Binding-site contacts:
Ligand atom C8 contacts residue ASN671 of chain 1.A at 4.3 Å.
Ligand atom N2 contacts residue ASN671 of chain 1.A at 2.8 Å (h-bond).
Ligand atom C1 contacts residue ASN671 of chain 1.A at 1.6 Å.
Ligand atom C5 contacts residue ASN671 of chain 1.A at 3.9 Å.
Ligand atom O7 contacts residue ASN671 of chain 1.A at 3.2 Å.
Ligand atom C7 contacts residue ASN671 of chain 1.A at 3.2 Å.
Ligand atom C4 contacts residue ASN671 of chain 1.A at 4.4 Å.
Ligand atom C2 contacts residue ASN671 of chain 1.A at 2.5 Å.
Ligand atom O5 contacts residue ASN671 of chain 1.A at 2.6 Å (h-bond).
Ligand atom C3 contacts residue ASN671 of chain 1.A at 3.9 Å.

Sequence of chain 1.A:
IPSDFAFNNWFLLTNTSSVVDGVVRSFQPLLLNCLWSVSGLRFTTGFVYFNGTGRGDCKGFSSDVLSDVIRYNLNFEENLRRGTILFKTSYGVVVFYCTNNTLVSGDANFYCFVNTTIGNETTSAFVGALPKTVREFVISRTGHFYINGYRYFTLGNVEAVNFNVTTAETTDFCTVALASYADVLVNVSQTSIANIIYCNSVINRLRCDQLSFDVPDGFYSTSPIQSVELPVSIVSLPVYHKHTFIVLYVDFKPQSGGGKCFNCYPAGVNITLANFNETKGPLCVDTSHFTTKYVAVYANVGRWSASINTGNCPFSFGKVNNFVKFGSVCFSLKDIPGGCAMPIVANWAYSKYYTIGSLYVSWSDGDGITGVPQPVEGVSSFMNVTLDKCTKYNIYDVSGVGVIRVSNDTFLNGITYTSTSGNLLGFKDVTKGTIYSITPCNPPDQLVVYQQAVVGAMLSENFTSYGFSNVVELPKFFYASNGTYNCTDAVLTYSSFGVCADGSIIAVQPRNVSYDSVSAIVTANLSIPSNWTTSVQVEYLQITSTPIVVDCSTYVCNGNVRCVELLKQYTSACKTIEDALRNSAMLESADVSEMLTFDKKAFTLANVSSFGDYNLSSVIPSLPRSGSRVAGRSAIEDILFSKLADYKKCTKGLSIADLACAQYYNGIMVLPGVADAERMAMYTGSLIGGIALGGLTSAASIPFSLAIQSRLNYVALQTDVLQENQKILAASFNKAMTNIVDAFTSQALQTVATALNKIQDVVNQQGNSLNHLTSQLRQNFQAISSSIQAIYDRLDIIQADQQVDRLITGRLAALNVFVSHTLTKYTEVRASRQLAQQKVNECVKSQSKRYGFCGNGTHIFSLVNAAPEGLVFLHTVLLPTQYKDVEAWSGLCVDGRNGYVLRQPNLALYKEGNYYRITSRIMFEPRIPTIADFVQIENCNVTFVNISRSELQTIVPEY

This small molecule binds to this protein.
Small molecule (SMILES): CC(=O)N[C@@H]1[C@@H](O)[C@H](O)[C@@H](CO)O[C@H]1O